A small-molecule ligand and the protein it binds are described below.
Small molecule (SMILES): OC[C@H]1O[C@@H](O[C@H]2[C@H](O)[C@@H](O)[C@H](O[C@H]3[C@H](O)[C@@H](O)[C@H](O[C@H]4[C@H](O)[C@@H](O)[C@H](O[C@H]5[C@H](O)[C@@H](O)[C@H](O)O[C@@H]5CO)O[C@@H]4CO)O[C@@H]3CO)O[C@@H]2CO[C@H]2OC[C@@H](O)[C@H](O)[C@H]2O)[C@H](O)[C@@H](O)[C@@H]1O

Sequence of chain 1.A:
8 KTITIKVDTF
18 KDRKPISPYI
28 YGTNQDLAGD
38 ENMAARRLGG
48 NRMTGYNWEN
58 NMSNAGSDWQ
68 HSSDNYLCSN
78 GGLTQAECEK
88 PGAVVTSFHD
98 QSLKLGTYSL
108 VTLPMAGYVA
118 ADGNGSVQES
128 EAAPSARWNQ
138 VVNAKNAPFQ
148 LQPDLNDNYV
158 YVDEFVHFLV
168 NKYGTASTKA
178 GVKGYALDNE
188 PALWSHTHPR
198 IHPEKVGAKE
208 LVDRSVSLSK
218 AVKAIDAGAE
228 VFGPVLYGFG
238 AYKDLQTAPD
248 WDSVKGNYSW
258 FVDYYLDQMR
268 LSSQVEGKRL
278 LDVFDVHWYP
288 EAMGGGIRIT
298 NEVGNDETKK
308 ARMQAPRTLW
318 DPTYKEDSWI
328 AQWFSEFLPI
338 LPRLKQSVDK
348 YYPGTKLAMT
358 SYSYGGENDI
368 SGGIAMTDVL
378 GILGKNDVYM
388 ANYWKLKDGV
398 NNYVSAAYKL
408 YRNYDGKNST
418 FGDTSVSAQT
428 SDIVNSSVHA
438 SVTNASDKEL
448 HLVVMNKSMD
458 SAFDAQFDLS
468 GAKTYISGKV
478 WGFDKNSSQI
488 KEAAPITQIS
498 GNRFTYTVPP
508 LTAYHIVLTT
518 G

Binding-site contacts:
Ligand atom C6 contacts residue TYR286 of chain 1.A at 3.4 Å (hydrophobic).
Ligand atom O4 contacts residue TRP330 of chain 1.A at 3.5 Å.
Ligand atom C1 contacts residue LEU190 of chain 1.A at 3.8 Å (hydrophobic).
Ligand atom O3 contacts residue ASN48 of chain 1.A at 3.4 Å (h-bond).
Ligand atom C6 contacts residue LEU190 of chain 1.A at 3.9 Å (hydrophobic).
Ligand atom C3 contacts residue LEU190 of chain 1.A at 3.6 Å (hydrophobic).
Ligand atom C6 contacts residue GLU288 of chain 1.A at 3.9 Å.
Ligand atom C5 contacts residue GLU187 of chain 1.A at 3.9 Å.
Ligand atom O2 contacts residue GLU288 of chain 1.A at 2.7 Å (salt-bridge).
Ligand atom O3 contacts residue GLN243 of chain 1.A at 3.0 Å (h-bond).
Ligand atom O3 contacts residue TYR234 of chain 1.A at 3.2 Å (h-bond).
Ligand atom C3 contacts residue GLN243 of chain 1.A at 3.9 Å.
Ligand atom C5 contacts residue TRP326 of chain 1.A at 3.4 Å (hydrophobic).
Ligand atom C2 contacts residue GLU288 of chain 1.A at 3.6 Å.
Ligand atom C3 contacts residue TYR234 of chain 1.A at 3.5 Å (hydrophobic).
Ligand atom C5 contacts residue TRP330 of chain 1.A at 3.5 Å (hydrophobic).
Ligand atom O4 contacts residue GLU187 of chain 1.A at 2.6 Å (salt-bridge).
Ligand atom O4 contacts residue GLN243 of chain 1.A at 3.1 Å (h-bond).
Ligand atom C4 contacts residue GLN243 of chain 1.A at 3.8 Å.
Ligand atom O3 contacts residue TRP326 of chain 1.A at 3.9 Å.
Ligand atom O5 contacts residue TYR234 of chain 1.A at 3.7 Å.
Ligand atom C5 contacts residue LEU190 of chain 1.A at 3.4 Å (hydrophobic).
Ligand atom C1 contacts residue HIS193 of chain 1.A at 3.7 Å.
Ligand atom O3 contacts residue ARG295 of chain 1.A at 3.3 Å (salt-bridge).
Ligand atom O5 contacts residue HIS193 of chain 1.A at 3.1 Å.
Ligand atom C1 contacts residue TRP330 of chain 1.A at 3.8 Å (hydrophobic).
Ligand atom O2 contacts residue GLN243 of chain 1.A at 3.2 Å (h-bond).
Ligand atom O3 contacts residue PHE331 of chain 1.A at 3.7 Å.
Ligand atom O4 contacts residue GLU288 of chain 1.A at 3.6 Å.
Ligand atom O3 contacts residue THR194 of chain 1.A at 3.2 Å (h-bond).
Ligand atom C4 contacts residue GLU187 of chain 1.A at 3.5 Å.
Ligand atom O5 contacts residue LEU190 of chain 1.A at 3.4 Å.
Ligand atom C4 contacts residue TRP326 of chain 1.A at 3.9 Å (hydrophobic).
Ligand atom C6 contacts residue TRP330 of chain 1.A at 3.9 Å (hydrophobic).
Ligand atom C2 contacts residue HIS193 of chain 1.A at 3.6 Å.
Ligand atom O2 contacts residue HIS193 of chain 1.A at 3.4 Å.
Ligand atom O2 contacts residue ARG295 of chain 1.A at 2.9 Å (salt-bridge).
Ligand atom C2 contacts residue ARG295 of chain 1.A at 3.9 Å.
Ligand atom C6 contacts residue TRP326 of chain 1.A at 3.5 Å (hydrophobic).
Ligand atom O4 contacts residue ASN48 of chain 1.A at 3.5 Å (h-bond).